Binding-site contacts:
Ligand atom O7 contacts residue GLY303 of chain 1.B at 3.0 Å (h-bond).
Ligand atom C5 contacts residue ALA120 of chain 1.B at 4.2 Å (hydrophobic).
Ligand atom C1 contacts residue PRO305 of chain 1.B at 4.4 Å (hydrophobic).
Ligand atom O6 contacts residue PRO305 of chain 1.B at 4.3 Å.
Ligand atom C3 contacts residue ASN117 of chain 1.B at 3.7 Å.
Ligand atom C3 contacts residue THR119 of chain 1.B at 3.9 Å.
Ligand atom C7 contacts residue THR119 of chain 1.B at 3.9 Å.
Ligand atom C5 contacts residue ASN117 of chain 1.B at 3.6 Å.
Ligand atom O5 contacts residue ASN117 of chain 1.B at 2.4 Å (h-bond).
Ligand atom N2 contacts residue THR119 of chain 1.B at 2.9 Å (h-bond).
Ligand atom O5 contacts residue PRO305 of chain 1.B at 3.8 Å.
Ligand atom O6 contacts residue PRO28 of chain 1.B at 4.4 Å.
Ligand atom C7 contacts residue GLY303 of chain 1.B at 4.1 Å.
Ligand atom C2 contacts residue THR119 of chain 1.B at 3.7 Å.
Ligand atom C6 contacts residue PRO28 of chain 1.B at 3.7 Å (hydrophobic).
Ligand atom C2 contacts residue ASN117 of chain 1.B at 2.3 Å.
Ligand atom C1 contacts residue THR119 of chain 1.B at 3.7 Å.
Ligand atom C8 contacts residue GLN118 of chain 1.B at 3.8 Å.
Ligand atom C8 contacts residue THR119 of chain 1.B at 3.8 Å.
Ligand atom C1 contacts residue ALA120 of chain 1.B at 4.1 Å (hydrophobic).
Ligand atom O7 contacts residue ASN117 of chain 1.B at 3.7 Å.
Ligand atom C8 contacts residue PRO28 of chain 1.B at 3.9 Å (hydrophobic).
Ligand atom C1 contacts residue ASN117 of chain 1.B at 1.4 Å.
Ligand atom O5 contacts residue GLY303 of chain 1.B at 4.0 Å.
Ligand atom O7 contacts residue SER302 of chain 1.B at 3.9 Å.
Ligand atom C7 contacts residue ASN117 of chain 1.B at 3.5 Å.
Ligand atom C4 contacts residue ASN117 of chain 1.B at 4.2 Å.
Ligand atom N2 contacts residue ASN117 of chain 1.B at 2.8 Å (h-bond).
Ligand atom O6 contacts residue ASN304 of chain 1.B at 3.0 Å (h-bond).
Ligand atom O5 contacts residue ALA120 of chain 1.B at 4.2 Å.
Ligand atom C6 contacts residue ASN304 of chain 1.B at 4.4 Å.
Ligand atom C1 contacts residue GLY303 of chain 1.B at 3.8 Å.
Ligand atom C2 contacts residue GLY303 of chain 1.B at 4.0 Å.

Sequence of chain 1.B:
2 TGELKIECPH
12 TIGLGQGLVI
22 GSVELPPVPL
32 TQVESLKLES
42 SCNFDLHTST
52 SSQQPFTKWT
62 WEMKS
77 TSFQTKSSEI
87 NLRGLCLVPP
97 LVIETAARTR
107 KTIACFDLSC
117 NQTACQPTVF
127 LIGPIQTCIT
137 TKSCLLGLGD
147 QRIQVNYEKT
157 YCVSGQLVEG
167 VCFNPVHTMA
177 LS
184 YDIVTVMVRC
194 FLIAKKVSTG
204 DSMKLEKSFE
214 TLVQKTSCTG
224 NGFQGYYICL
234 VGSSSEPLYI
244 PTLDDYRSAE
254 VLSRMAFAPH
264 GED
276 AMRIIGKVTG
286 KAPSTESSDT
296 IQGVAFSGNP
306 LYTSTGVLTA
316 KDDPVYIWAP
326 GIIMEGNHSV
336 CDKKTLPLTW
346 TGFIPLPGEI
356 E

The protein below binds the small molecule below.
Small molecule (SMILES): CC(=O)N[C@H]1[C@H](O[C@H]2[C@H](O)[C@@H](NC(C)=O)CO[C@@H]2CO)O[C@H](CO)[C@@H](O[C@@H]2O[C@H](CO)[C@@H](O)[C@H](O[C@H]3O[C@H](CO)[C@@H](O)[C@H](O)[C@@H]3O)[C@@H]2O)[C@@H]1O